A small-molecule ligand and the protein it binds are described below.
Small molecule (SMILES): CC(C)[C@H](NC(=O)[C@H](CC(N)=O)NC(=O)[C@H](CCC(=O)O)NC(=O)[C@H](Cc1ccc(OP(=O)(O)O)cc1)NC(=O)[C@H](CCC(=O)O)NC(=O)[C@@H](N)CC(=O)O)C(=O)N[C@@H](CC(=O)O)C(=O)O

Sequence of chain 1.C:
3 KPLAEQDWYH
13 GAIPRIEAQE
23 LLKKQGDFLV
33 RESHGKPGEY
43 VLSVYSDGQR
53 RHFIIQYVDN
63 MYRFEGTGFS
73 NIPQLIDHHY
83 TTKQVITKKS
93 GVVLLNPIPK

Binding-site contacts:
Ligand atom CD1 contacts residue ARG17 of chain 1.C at 3.7 Å.
Ligand atom CZ contacts residue SER35 of chain 1.C at 3.7 Å.
Ligand atom CD1 contacts residue HIS54 of chain 1.C at 3.7 Å.
Ligand atom CD contacts residue ARG53 of chain 1.C at 3.3 Å.
Ligand atom CB contacts residue ARG17 of chain 1.C at 3.3 Å.
Ligand atom CG1 contacts residue PHE66 of chain 1.C at 3.6 Å (hydrophobic).
Ligand atom N contacts residue HIS54 of chain 1.C at 2.8 Å (h-bond).
Ligand atom O2P contacts residue ARG33 of chain 1.C at 2.9 Å (salt-bridge).
Ligand atom CA contacts residue GLU67 of chain 1.C at 3.8 Å.
Ligand atom OD2 contacts residue GLU67 of chain 1.C at 3.6 Å.
Ligand atom OD2 contacts residue ARG17 of chain 1.C at 3.4 Å.
Ligand atom O3P contacts residue ARG17 of chain 1.C at 2.7 Å (salt-bridge).
Ligand atom CA contacts residue HIS54 of chain 1.C at 3.4 Å.
Ligand atom CB contacts residue GLU67 of chain 1.C at 3.4 Å.
Ligand atom OE1 contacts residue ARG53 of chain 1.C at 3.6 Å (salt-bridge).
Ligand atom C contacts residue ARG17 of chain 1.C at 3.5 Å.
Ligand atom CG contacts residue PHE55 of chain 1.C at 3.7 Å (hydrophobic).
Ligand atom P contacts residue ARG33 of chain 1.C at 3.7 Å.
Ligand atom O2P contacts residue HIS36 of chain 1.C at 2.9 Å (h-bond).
Ligand atom OE2 contacts residue ARG53 of chain 1.C at 2.4 Å (salt-bridge).
Ligand atom N contacts residue ARG17 of chain 1.C at 3.7 Å.
Ligand atom O contacts residue ARG17 of chain 1.C at 2.8 Å (salt-bridge).
Ligand atom CG contacts residue HIS54 of chain 1.C at 3.5 Å.
Ligand atom CZ contacts residue ARG17 of chain 1.C at 3.7 Å.
Ligand atom CE1 contacts residue ARG17 of chain 1.C at 3.5 Å.
Ligand atom OH contacts residue SER35 of chain 1.C at 2.8 Å (h-bond).
Ligand atom O contacts residue GLU67 of chain 1.C at 3.7 Å.
Ligand atom CE1 contacts residue VAL43 of chain 1.C at 3.7 Å (hydrophobic).
Ligand atom CB contacts residue HIS54 of chain 1.C at 3.6 Å.
Ligand atom O1P contacts residue GLY37 of chain 1.C at 3.1 Å (h-bond).
Ligand atom O2P contacts residue GLY37 of chain 1.C at 3.4 Å (h-bond).
Ligand atom O3P contacts residue ARG33 of chain 1.C at 2.8 Å (salt-bridge).
Ligand atom C contacts residue HIS54 of chain 1.C at 3.5 Å.
Ligand atom O2P contacts residue SER35 of chain 1.C at 3.5 Å (h-bond).
Ligand atom CG contacts residue GLU67 of chain 1.C at 3.5 Å.
Ligand atom CE1 contacts residue ILE56 of chain 1.C at 3.8 Å (hydrophobic).
Ligand atom P contacts residue GLY37 of chain 1.C at 3.7 Å.
Ligand atom N contacts residue GLU67 of chain 1.C at 3.0 Å (salt-bridge).
Ligand atom CG contacts residue ARG17 of chain 1.C at 3.7 Å.
Ligand atom CB contacts residue PHE55 of chain 1.C at 3.5 Å (hydrophobic).